Binding-site contacts:
Ligand atom C1 contacts residue ASN40 of chain 1.A at 4.4 Å.
Ligand atom O7 contacts residue ASN35 of chain 1.A at 3.6 Å.
Ligand atom C5 contacts residue THR37 of chain 1.A at 4.1 Å.
Ligand atom O5 contacts residue ASN40 of chain 1.A at 3.9 Å.
Ligand atom C1 contacts residue ASN35 of chain 1.A at 1.4 Å.
Ligand atom C2 contacts residue ASN35 of chain 1.A at 2.5 Å.
Ligand atom C3 contacts residue ASN35 of chain 1.A at 3.8 Å.
Ligand atom C8 contacts residue GLN322 of chain 1.A at 3.4 Å.
Ligand atom O5 contacts residue ASN35 of chain 1.A at 2.4 Å (h-bond).
Ligand atom C5 contacts residue ASN35 of chain 1.A at 3.7 Å.
Ligand atom N2 contacts residue ASN35 of chain 1.A at 2.9 Å (h-bond).
Ligand atom O6 contacts residue GLU39 of chain 1.A at 2.9 Å (salt-bridge).
Ligand atom O5 contacts residue THR37 of chain 1.A at 3.6 Å.
Ligand atom C7 contacts residue ASN35 of chain 1.A at 3.5 Å.
Ligand atom C6 contacts residue GLU39 of chain 1.A at 3.3 Å.
Ligand atom O6 contacts residue THR37 of chain 1.A at 3.3 Å.
Ligand atom C6 contacts residue THR37 of chain 1.A at 4.2 Å.
Ligand atom C1 contacts residue THR37 of chain 1.A at 4.1 Å.
Ligand atom O6 contacts residue ASN40 of chain 1.A at 4.1 Å.
Ligand atom C4 contacts residue ASN35 of chain 1.A at 4.2 Å.

Sequence of chain 1.A:
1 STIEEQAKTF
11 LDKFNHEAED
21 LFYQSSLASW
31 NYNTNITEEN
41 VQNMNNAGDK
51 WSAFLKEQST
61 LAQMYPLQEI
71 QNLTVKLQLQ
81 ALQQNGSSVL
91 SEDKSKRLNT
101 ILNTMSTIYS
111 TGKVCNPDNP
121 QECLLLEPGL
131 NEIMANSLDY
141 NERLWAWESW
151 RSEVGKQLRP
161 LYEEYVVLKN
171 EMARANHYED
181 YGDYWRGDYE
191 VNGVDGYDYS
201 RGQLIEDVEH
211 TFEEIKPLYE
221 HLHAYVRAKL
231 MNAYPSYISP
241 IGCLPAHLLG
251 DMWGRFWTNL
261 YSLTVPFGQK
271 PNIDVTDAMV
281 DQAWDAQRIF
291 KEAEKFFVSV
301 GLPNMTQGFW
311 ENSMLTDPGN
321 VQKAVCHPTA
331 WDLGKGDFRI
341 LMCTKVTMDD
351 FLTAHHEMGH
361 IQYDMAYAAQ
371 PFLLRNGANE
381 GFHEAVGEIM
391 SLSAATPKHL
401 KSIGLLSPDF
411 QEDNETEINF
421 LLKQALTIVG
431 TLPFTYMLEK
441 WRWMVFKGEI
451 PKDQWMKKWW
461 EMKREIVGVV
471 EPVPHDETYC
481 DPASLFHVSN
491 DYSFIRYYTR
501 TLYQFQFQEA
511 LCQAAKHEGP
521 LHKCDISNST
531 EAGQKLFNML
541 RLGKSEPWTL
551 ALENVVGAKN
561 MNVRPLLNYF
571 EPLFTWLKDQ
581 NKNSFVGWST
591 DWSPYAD

A protein and the small-molecule ligand that binds it are described below.
Small molecule (SMILES): CC(=O)N[C@@H]1[C@@H](O)[C@H](O)[C@@H](CO)O[C@H]1O